Sequence of chain 3.D:
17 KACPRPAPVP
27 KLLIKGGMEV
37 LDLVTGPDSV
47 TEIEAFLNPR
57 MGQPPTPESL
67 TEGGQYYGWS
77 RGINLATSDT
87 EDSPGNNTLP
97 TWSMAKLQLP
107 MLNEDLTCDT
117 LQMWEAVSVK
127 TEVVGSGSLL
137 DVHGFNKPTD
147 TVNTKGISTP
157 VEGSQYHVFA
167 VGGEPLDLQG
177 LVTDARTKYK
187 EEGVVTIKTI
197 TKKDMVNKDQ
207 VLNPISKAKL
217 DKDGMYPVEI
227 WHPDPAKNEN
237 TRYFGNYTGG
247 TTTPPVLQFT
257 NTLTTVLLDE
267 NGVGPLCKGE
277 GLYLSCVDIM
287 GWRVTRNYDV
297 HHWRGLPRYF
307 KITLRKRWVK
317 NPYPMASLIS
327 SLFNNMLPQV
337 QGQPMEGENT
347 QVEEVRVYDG

Sequence of chain 3.E:
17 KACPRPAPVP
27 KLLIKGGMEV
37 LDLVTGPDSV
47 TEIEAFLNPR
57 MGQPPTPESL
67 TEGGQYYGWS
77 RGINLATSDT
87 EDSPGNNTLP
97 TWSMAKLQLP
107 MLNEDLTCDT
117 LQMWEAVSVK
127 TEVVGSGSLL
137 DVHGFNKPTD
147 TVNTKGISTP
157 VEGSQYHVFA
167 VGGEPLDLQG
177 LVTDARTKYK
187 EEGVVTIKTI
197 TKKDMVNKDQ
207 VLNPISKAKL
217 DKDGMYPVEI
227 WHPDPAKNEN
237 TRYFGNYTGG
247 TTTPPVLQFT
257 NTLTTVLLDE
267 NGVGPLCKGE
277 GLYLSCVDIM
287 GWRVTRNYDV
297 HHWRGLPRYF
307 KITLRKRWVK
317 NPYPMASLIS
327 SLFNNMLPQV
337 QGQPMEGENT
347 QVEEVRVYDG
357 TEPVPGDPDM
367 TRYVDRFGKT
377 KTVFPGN

Binding-site contacts:
Ligand atom C3 contacts residue ARG77 of chain 3.D at 3.3 Å.
Ligand atom C6 contacts residue THR94 of chain 3.D at 4.3 Å.
Ligand atom C5 contacts residue TYR72 of chain 3.D at 3.5 Å (hydrophobic).
Ligand atom O1A contacts residue GLY78 of chain 3.D at 3.8 Å.
Ligand atom N5 contacts residue TYR72 of chain 3.D at 2.9 Å (h-bond).
Ligand atom C11 contacts residue TYR72 of chain 3.D at 4.2 Å (hydrophobic).
Ligand atom O4 contacts residue GLY78 of chain 3.D at 3.4 Å (h-bond).
Ligand atom C6 contacts residue ASN80 of chain 3.D at 4.3 Å.
Ligand atom C5 contacts residue ASN93 of chain 3.D at 4.1 Å.
Ligand atom C1 contacts residue ARG77 of chain 3.D at 3.1 Å.
Ligand atom C3 contacts residue VAL296 of chain 3.D at 3.6 Å (hydrophobic).
Ligand atom O1B contacts residue ARG77 of chain 3.D at 2.4 Å (salt-bridge).
Ligand atom C3 contacts residue GLY78 of chain 3.D at 3.8 Å.
Ligand atom C4 contacts residue VAL296 of chain 3.D at 4.2 Å (hydrophobic).
Ligand atom O1A contacts residue ARG77 of chain 3.D at 2.7 Å (salt-bridge).
Ligand atom O4 contacts residue THR291 of chain 3.D at 3.9 Å.
Ligand atom C6 contacts residue TYR72 of chain 3.D at 3.7 Å (hydrophobic).
Ligand atom O4 contacts residue ASN80 of chain 3.D at 4.1 Å.
Ligand atom C10 contacts residue TYR72 of chain 3.D at 4.0 Å (hydrophobic).
Ligand atom O1A contacts residue TYR72 of chain 3.D at 3.4 Å.
Ligand atom O4 contacts residue ARG77 of chain 3.D at 4.2 Å.
Ligand atom C4 contacts residue GLY78 of chain 3.D at 3.9 Å.
Ligand atom O4 contacts residue HIS298 of chain 3.D at 2.7 Å (h-bond).
Ligand atom C3 contacts residue HIS298 of chain 3.D at 3.8 Å.
Ligand atom O8 contacts residue TYR72 of chain 3.D at 3.4 Å (h-bond).
Ligand atom C6 contacts residue ASN93 of chain 3.D at 3.4 Å.
Ligand atom O1A contacts residue LYS186 of chain 3.D at 4.3 Å.
Ligand atom C8 contacts residue ARG77 of chain 3.D at 4.2 Å.
Ligand atom O3 contacts residue GLY78 of chain 3.D at 3.7 Å.
Ligand atom O6 contacts residue ASN93 of chain 3.D at 3.6 Å (h-bond).
Ligand atom C4 contacts residue TYR72 of chain 3.D at 3.4 Å (hydrophobic).
Ligand atom O4 contacts residue TYR72 of chain 3.D at 3.7 Å.
Ligand atom C2 contacts residue GLY78 of chain 3.D at 4.2 Å.
Ligand atom C1 contacts residue TYR72 of chain 3.D at 3.8 Å (hydrophobic).
Ligand atom C4 contacts residue ARG77 of chain 3.D at 4.0 Å.
Ligand atom O8 contacts residue ARG77 of chain 3.D at 3.5 Å (salt-bridge).
Ligand atom C2 contacts residue ARG77 of chain 3.D at 4.0 Å.
Ligand atom O1B contacts residue TYR72 of chain 3.D at 4.0 Å.
Ligand atom C4 contacts residue HIS298 of chain 3.D at 3.7 Å.
Ligand atom O4 contacts residue VAL296 of chain 3.D at 3.9 Å.

The small molecule below binds the protein below.
Small molecule (SMILES): CC(=O)N[C@@H]1[C@@H](O[C@@H]2O[C@H](CO)[C@H](O)[C@H](O[C@]3(C(=O)O)C[C@H](O)[C@@H](NC(C)=O)[C@H]([C@H](O)[C@H](O)CO)O3)[C@H]2O)[C@H](O)[C@@H](CO[C@]2(C(=O)O)C[C@H](O)[C@@H](NC(C)=O)[C@H]([C@H](O)[C@H](O)CO)O2)O[C@H]1O